The small molecule below binds the protein below.
Small molecule (SMILES): Nc1ncnc2c1ncn2[C@@H]1O[C@H](CO[P](=O)(O)O[P](=O)(O)NP(=O)(O)O)[C@@H](O)[C@H]1O

Sequence of chain 2.G:
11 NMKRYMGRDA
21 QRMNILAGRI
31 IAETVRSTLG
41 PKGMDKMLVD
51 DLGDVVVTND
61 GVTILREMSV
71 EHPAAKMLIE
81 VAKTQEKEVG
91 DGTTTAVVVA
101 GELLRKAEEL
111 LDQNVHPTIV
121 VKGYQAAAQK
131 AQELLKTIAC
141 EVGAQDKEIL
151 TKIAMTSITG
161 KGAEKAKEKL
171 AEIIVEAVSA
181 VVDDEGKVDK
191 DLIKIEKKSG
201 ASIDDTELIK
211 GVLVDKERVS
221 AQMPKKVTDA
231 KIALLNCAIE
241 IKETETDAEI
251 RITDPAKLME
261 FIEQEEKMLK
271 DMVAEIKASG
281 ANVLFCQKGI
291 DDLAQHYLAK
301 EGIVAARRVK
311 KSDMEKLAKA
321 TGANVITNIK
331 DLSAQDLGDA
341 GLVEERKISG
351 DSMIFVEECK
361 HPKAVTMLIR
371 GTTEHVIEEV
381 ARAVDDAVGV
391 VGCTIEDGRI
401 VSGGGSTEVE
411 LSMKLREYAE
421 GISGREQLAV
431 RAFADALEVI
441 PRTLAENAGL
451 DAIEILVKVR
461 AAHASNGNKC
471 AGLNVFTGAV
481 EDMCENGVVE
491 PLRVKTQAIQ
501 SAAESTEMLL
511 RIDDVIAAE

Binding-site contacts:
Ligand atom O1G contacts residue LYS161 of chain 2.G at 3.6 Å.
Ligand atom O1G contacts residue ASN59 of chain 2.G at 3.1 Å (h-bond).
Ligand atom O1B contacts residue ASP91 of chain 2.G at 2.9 Å (salt-bridge).
Ligand atom C5 contacts residue PRO41 of chain 2.G at 3.3 Å (hydrophobic).
Ligand atom O2' contacts residue GLY403 of chain 2.G at 3.5 Å.
Ligand atom N3B contacts residue THR93 of chain 2.G at 3.6 Å.
Ligand atom O2' contacts residue GLU490 of chain 2.G at 1.8 Å (salt-bridge).
Ligand atom N3 contacts residue GLY404 of chain 2.G at 3.3 Å.
Ligand atom O2G contacts residue ASP60 of chain 2.G at 3.4 Å (salt-bridge).
Ligand atom O2G contacts residue ASP91 of chain 2.G at 3.5 Å (salt-bridge).
Ligand atom PA contacts residue GLY160 of chain 2.G at 3.4 Å.
Ligand atom O3G contacts residue LYS161 of chain 2.G at 3.1 Å (salt-bridge).
Ligand atom O1A contacts residue LEU39 of chain 2.G at 3.2 Å.
Ligand atom O1G contacts residue GLY61 of chain 2.G at 3.0 Å (h-bond).
Ligand atom O1G contacts residue ASP60 of chain 2.G at 3.4 Å.
Ligand atom O3G contacts residue ASP91 of chain 2.G at 3.0 Å (salt-bridge).
Ligand atom O1A contacts residue ASN59 of chain 2.G at 3.5 Å (h-bond).
Ligand atom O1A contacts residue GLY160 of chain 2.G at 2.9 Å (h-bond).
Ligand atom C2' contacts residue GLU490 of chain 2.G at 2.7 Å.
Ligand atom PA contacts residue GLY40 of chain 2.G at 3.5 Å.
Ligand atom O2' contacts residue GLY404 of chain 2.G at 3.0 Å (h-bond).
Ligand atom O1G contacts residue THR94 of chain 2.G at 3.2 Å (h-bond).
Ligand atom O5' contacts residue GLY40 of chain 2.G at 3.0 Å (h-bond).
Ligand atom N7 contacts residue PRO41 of chain 2.G at 3.4 Å.
Ligand atom O1A contacts residue GLY40 of chain 2.G at 2.7 Å (h-bond).
Ligand atom O3G contacts residue ASP386 of chain 2.G at 3.6 Å (salt-bridge).
Ligand atom O1B contacts residue MG1 of chain 2.V at 2.8 Å.
Ligand atom O2A contacts residue MG1 of chain 2.V at 2.9 Å.
Ligand atom C3' contacts residue GLU490 of chain 2.G at 3.3 Å.
Ligand atom O2B contacts residue THR95 of chain 2.G at 3.0 Å.
Ligand atom O2A contacts residue GLY160 of chain 2.G at 3.0 Å.
Ligand atom PG contacts residue MG1 of chain 2.V at 3.6 Å.
Ligand atom C2 contacts residue LEU473 of chain 2.G at 3.5 Å (hydrophobic).
Ligand atom O2G contacts residue THR93 of chain 2.G at 2.8 Å (h-bond).
Ligand atom N6 contacts residue PHE476 of chain 2.G at 3.1 Å.
Ligand atom O3G contacts residue MG1 of chain 2.V at 2.2 Å.
Ligand atom O1A contacts residue THR38 of chain 2.G at 2.6 Å (h-bond).
Ligand atom N3B contacts residue THR94 of chain 2.G at 3.3 Å (h-bond).
Ligand atom N1 contacts residue ASN474 of chain 2.G at 3.6 Å.
Ligand atom O2G contacts residue ASP386 of chain 2.G at 3.4 Å (salt-bridge).